A protein and the small-molecule ligand that binds it are described below.
Small molecule (SMILES): CO[P](=O)(O)O[C@H]1[C@@H](O)[C@H](n2ccc(=O)[nH]c2=O)O[C@@H]1COP(=O)(O)O

Binding-site contacts:
Ligand atom O5' contacts residue ARG131 of chain 1.A at 2.6 Å (salt-bridge).
Ligand atom P contacts residue ARG131 of chain 1.A at 3.5 Å.
Ligand atom C2 contacts residue ARG125 of chain 1.A at 3.8 Å.
Ligand atom N3 contacts residue ARG125 of chain 1.A at 3.6 Å (salt-bridge).
Ligand atom C5' contacts residue SER77 of chain 1.A at 4.4 Å.
Ligand atom C4 contacts residue ARG125 of chain 1.A at 3.5 Å.
Ligand atom OP3 contacts residue ARG125 of chain 1.A at 2.8 Å.
Ligand atom OP2 contacts residue ARG131 of chain 1.A at 3.7 Å.
Ligand atom OP1 contacts residue ARG125 of chain 1.A at 2.9 Å (salt-bridge).
Ligand atom O2 contacts residue ARG125 of chain 1.A at 3.9 Å.
Ligand atom O4 contacts residue ARG125 of chain 1.A at 3.8 Å.
Ligand atom O5' contacts residue ARG125 of chain 1.A at 3.0 Å (salt-bridge).
Ligand atom C2' contacts residue ARG125 of chain 1.A at 3.6 Å.
Ligand atom C5 contacts residue ARG125 of chain 1.A at 3.5 Å.
Ligand atom OP2 contacts residue SER77 of chain 1.A at 4.1 Å.
Ligand atom OP1 contacts residue ARG131 of chain 1.A at 3.4 Å (salt-bridge).
Ligand atom N1 contacts residue ARG125 of chain 1.A at 3.7 Å.
Ligand atom C4' contacts residue ARG125 of chain 1.A at 4.4 Å.
Ligand atom C6 contacts residue ARG125 of chain 1.A at 3.5 Å.
Ligand atom C1' contacts residue ARG125 of chain 1.A at 4.2 Å.
Ligand atom C3' contacts residue ARG125 of chain 1.A at 3.3 Å.
Ligand atom C5' contacts residue ARG125 of chain 1.A at 4.1 Å.
Ligand atom O3' contacts residue ARG125 of chain 1.A at 4.0 Å.
Ligand atom C5' contacts residue ARG131 of chain 1.A at 3.2 Å.
Ligand atom C5' contacts residue MET76 of chain 1.A at 4.3 Å (hydrophobic).
Ligand atom P contacts residue ARG125 of chain 1.A at 3.7 Å.

Sequence of chain 1.A:
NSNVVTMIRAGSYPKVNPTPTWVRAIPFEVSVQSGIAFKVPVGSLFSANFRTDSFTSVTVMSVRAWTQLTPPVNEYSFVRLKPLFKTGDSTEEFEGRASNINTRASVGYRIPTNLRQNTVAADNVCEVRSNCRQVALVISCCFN